Sequence of chain 34.A:
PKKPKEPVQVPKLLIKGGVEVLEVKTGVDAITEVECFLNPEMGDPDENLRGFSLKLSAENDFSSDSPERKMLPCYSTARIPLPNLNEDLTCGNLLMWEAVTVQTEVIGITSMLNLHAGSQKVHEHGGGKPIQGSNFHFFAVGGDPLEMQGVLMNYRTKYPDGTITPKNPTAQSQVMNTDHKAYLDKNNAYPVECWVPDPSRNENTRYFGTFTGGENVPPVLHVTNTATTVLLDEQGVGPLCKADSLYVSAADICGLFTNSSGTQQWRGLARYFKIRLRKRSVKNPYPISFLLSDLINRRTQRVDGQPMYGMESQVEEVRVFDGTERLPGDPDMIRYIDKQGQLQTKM

This small molecule binds to this protein.
Small molecule (SMILES): CC(=O)N[C@H]1[C@H]([C@H](O)[C@H](O)CO)O[C@@](O[C@H](CO)[C@@H](O)[C@@H]2O[C@@H](C(=O)O)C[C@H](O)[C@H]2NC(C)=O)(C(=O)O)C[C@@H]1O

Sequence of chain 34.E:
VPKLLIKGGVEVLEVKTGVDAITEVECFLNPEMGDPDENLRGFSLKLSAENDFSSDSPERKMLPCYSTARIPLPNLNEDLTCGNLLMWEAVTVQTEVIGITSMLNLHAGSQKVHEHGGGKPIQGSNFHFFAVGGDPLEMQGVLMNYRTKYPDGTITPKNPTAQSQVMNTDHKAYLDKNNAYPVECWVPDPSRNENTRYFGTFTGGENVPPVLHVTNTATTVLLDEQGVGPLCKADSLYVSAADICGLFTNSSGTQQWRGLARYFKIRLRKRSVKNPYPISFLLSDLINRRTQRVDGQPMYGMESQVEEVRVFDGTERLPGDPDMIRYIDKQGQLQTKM

Binding-site contacts:
Ligand atom O1B contacts residue THR276 of chain 34.A at 2.8 Å (h-bond).
Ligand atom C10 contacts residue GLN278 of chain 34.A at 4.0 Å.
Ligand atom C9 contacts residue LEU67 of chain 34.A at 3.9 Å (hydrophobic).
Ligand atom O10 contacts residue PHE75 of chain 34.B at 3.5 Å.
Ligand atom O9 contacts residue LYS68 of chain 34.A at 2.8 Å (salt-bridge).
Ligand atom O1B contacts residue LYS68 of chain 34.A at 3.7 Å.
Ligand atom C10 contacts residue ASN272 of chain 34.A at 3.7 Å.
Ligand atom C7 contacts residue GLN278 of chain 34.A at 3.8 Å.
Ligand atom C1 contacts residue SER274 of chain 34.A at 3.4 Å.
Ligand atom N5 contacts residue GLN278 of chain 34.A at 3.7 Å.
Ligand atom O8 contacts residue THR276 of chain 34.A at 3.2 Å.
Ligand atom C11 contacts residue PHE75 of chain 34.B at 3.5 Å (hydrophobic).
Ligand atom O1A contacts residue LYS68 of chain 34.A at 3.2 Å (salt-bridge).
Ligand atom O8 contacts residue LYS68 of chain 34.A at 3.9 Å.
Ligand atom C11 contacts residue PHE270 of chain 34.A at 3.8 Å (hydrophobic).
Ligand atom O1A contacts residue SER274 of chain 34.A at 2.3 Å (h-bond).
Ligand atom C11 contacts residue ASN272 of chain 34.A at 3.4 Å.
Ligand atom C1 contacts residue LYS68 of chain 34.A at 3.8 Å.
Ligand atom O1B contacts residue ASN272 of chain 34.A at 3.7 Å.
Ligand atom C1 contacts residue THR276 of chain 34.A at 3.5 Å.
Ligand atom C10 contacts residue PHE75 of chain 34.B at 3.9 Å (hydrophobic).
Ligand atom O8 contacts residue ASN272 of chain 34.A at 3.5 Å (h-bond).
Ligand atom O8 contacts residue GLN278 of chain 34.A at 3.5 Å (h-bond).
Ligand atom C10 contacts residue LEU62 of chain 34.A at 3.9 Å (hydrophobic).
Ligand atom C5 contacts residue ASN272 of chain 34.A at 3.9 Å.
Ligand atom O10 contacts residue LEU62 of chain 34.A at 3.6 Å.
Ligand atom N5 contacts residue ASN272 of chain 34.A at 3.1 Å (h-bond).
Ligand atom C8 contacts residue GLN278 of chain 34.A at 3.7 Å.
Ligand atom C11 contacts residue LEU62 of chain 34.A at 4.0 Å (hydrophobic).
Ligand atom C11 contacts residue THR276 of chain 34.A at 3.7 Å.
Ligand atom C4 contacts residue ASN272 of chain 34.A at 4.0 Å.
Ligand atom O1B contacts residue SER274 of chain 34.A at 3.9 Å.
Ligand atom O9 contacts residue LEU67 of chain 34.A at 3.2 Å.
Ligand atom C6 contacts residue ASN272 of chain 34.A at 3.5 Å.
Ligand atom C11 contacts residue PHE65 of chain 34.A at 3.7 Å (hydrophobic).
Ligand atom C9 contacts residue GLN278 of chain 34.A at 3.2 Å.
Ligand atom C11 contacts residue HIS138 of chain 34.E at 3.4 Å.
Ligand atom C11 contacts residue GLN278 of chain 34.A at 3.4 Å.
Ligand atom C9 contacts residue LYS68 of chain 34.A at 3.8 Å.
Ligand atom O1A contacts residue THR276 of chain 34.A at 3.4 Å (h-bond).

Sequence of chain 34.B:
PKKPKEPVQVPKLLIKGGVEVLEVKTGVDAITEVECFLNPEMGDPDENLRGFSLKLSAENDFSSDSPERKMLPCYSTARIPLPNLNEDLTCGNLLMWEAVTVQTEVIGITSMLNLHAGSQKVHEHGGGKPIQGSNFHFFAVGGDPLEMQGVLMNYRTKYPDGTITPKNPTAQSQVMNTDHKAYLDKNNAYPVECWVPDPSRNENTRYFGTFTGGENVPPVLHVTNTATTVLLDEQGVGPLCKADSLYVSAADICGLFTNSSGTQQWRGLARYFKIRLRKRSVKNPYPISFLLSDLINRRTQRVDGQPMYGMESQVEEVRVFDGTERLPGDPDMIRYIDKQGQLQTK